The protein below binds the small molecule below.
Small molecule (SMILES): COc1cccc([C@H](c2ccccc2)[C@H]2CCCN2)c1

Sequence of chain 1.A:
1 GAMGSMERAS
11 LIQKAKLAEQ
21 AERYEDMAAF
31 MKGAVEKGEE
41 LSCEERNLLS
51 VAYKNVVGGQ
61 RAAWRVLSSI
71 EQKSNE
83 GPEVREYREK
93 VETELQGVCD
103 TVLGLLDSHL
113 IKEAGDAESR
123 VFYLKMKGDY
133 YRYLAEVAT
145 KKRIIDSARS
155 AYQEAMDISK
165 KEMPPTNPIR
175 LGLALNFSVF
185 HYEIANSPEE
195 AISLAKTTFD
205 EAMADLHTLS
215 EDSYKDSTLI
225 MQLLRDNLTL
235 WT

Sequence of chain 1.B:
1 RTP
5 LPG

Binding-site contacts:
Ligand atom C01 contacts residue LEU227 of chain 1.A at 4.0 Å (hydrophobic).
Ligand atom C11 contacts residue ASN47 of chain 1.A at 3.2 Å.
Ligand atom C19 contacts residue VAL51 of chain 1.A at 3.9 Å (hydrophobic).
Ligand atom C04 contacts residue GLY7 of chain 1.B at 4.2 Å.
Ligand atom C20 contacts residue GLY7 of chain 1.B at 3.5 Å.
Ligand atom C09 contacts residue ASN47 of chain 1.A at 4.1 Å.
Ligand atom C12 contacts residue ASN47 of chain 1.A at 3.8 Å.
Ligand atom C15 contacts residue VAL51 of chain 1.A at 4.1 Å (hydrophobic).
Ligand atom N16 contacts residue GLY7 of chain 1.B at 1.3 Å.
Ligand atom C17 contacts residue LEU5 of chain 1.B at 4.4 Å (hydrophobic).
Ligand atom C19 contacts residue ASN47 of chain 1.A at 3.7 Å.
Ligand atom C19 contacts residue SER50 of chain 1.A at 3.5 Å.
Ligand atom C15 contacts residue GLY7 of chain 1.B at 2.4 Å.
Ligand atom C08 contacts residue GLY7 of chain 1.B at 3.4 Å.
Ligand atom C19 contacts residue GLY7 of chain 1.B at 3.5 Å.
Ligand atom C13 contacts residue VAL51 of chain 1.A at 3.7 Å (hydrophobic).
Ligand atom C18 contacts residue SER50 of chain 1.A at 3.3 Å.
Ligand atom C01 contacts residue LEU5 of chain 1.B at 3.4 Å (hydrophobic).
Ligand atom C09 contacts residue VAL51 of chain 1.A at 4.4 Å (hydrophobic).
Ligand atom C05 contacts residue GLY7 of chain 1.B at 3.9 Å.
Ligand atom C04 contacts residue PRO6 of chain 1.B at 4.2 Å (hydrophobic).
Ligand atom C18 contacts residue ASN47 of chain 1.A at 3.5 Å.
Ligand atom C06 contacts residue GLY7 of chain 1.B at 3.4 Å.
Ligand atom C01 contacts residue ILE224 of chain 1.A at 4.0 Å (hydrophobic).
Ligand atom C06 contacts residue PRO6 of chain 1.B at 4.2 Å (hydrophobic).
Ligand atom C14 contacts residue VAL51 of chain 1.A at 3.3 Å (hydrophobic).
Ligand atom C07 contacts residue GLY7 of chain 1.B at 3.3 Å.
Ligand atom C13 contacts residue ASN47 of chain 1.A at 4.1 Å.
Ligand atom C14 contacts residue ASN47 of chain 1.A at 4.3 Å.
Ligand atom C18 contacts residue PHE124 of chain 1.A at 3.7 Å (hydrophobic).
Ligand atom O02 contacts residue LEU5 of chain 1.B at 3.5 Å.
Ligand atom C17 contacts residue GLY7 of chain 1.B at 2.5 Å.
Ligand atom C18 contacts residue GLY7 of chain 1.B at 3.6 Å.
Ligand atom C10 contacts residue ASN47 of chain 1.A at 3.5 Å.
Ligand atom C05 contacts residue PRO6 of chain 1.B at 3.8 Å (hydrophobic).
Ligand atom C03 contacts residue GLY7 of chain 1.B at 4.1 Å.
Ligand atom O02 contacts residue ILE224 of chain 1.A at 4.3 Å.
Ligand atom N16 contacts residue SER50 of chain 1.A at 4.2 Å.
Ligand atom C17 contacts residue SER50 of chain 1.A at 3.6 Å.
Ligand atom C01 contacts residue PRO6 of chain 1.B at 3.8 Å (hydrophobic).